Binding-site contacts:
Ligand atom C23 contacts residue MET190 of chain 1.B at 3.6 Å (hydrophobic).
Ligand atom F40 contacts residue LEU49 of chain 1.A at 3.5 Å.
Ligand atom C26 contacts residue GLN89 of chain 1.B at 3.8 Å.
Ligand atom C25 contacts residue THR90 of chain 1.B at 3.6 Å.
Ligand atom C29 contacts residue ILE91 of chain 1.B at 3.8 Å (hydrophobic).
Ligand atom C25 contacts residue ILE91 of chain 1.B at 3.7 Å (hydrophobic).
Ligand atom C37 contacts residue ALA53 of chain 1.A at 3.4 Å (hydrophobic).
Ligand atom F42 contacts residue LEU24 of chain 1.B at 3.4 Å.
Ligand atom F41 contacts residue PHE50 of chain 1.A at 3.7 Å.
Ligand atom C28 contacts residue ILE91 of chain 1.B at 3.4 Å (hydrophobic).
Ligand atom F42 contacts residue ARG23 of chain 1.B at 3.4 Å.
Ligand atom C27 contacts residue TYR61 of chain 1.B at 3.6 Å (hydrophobic).
Ligand atom F40 contacts residue LEU24 of chain 1.B at 3.4 Å.
Ligand atom O32 contacts residue MET190 of chain 1.B at 3.5 Å.
Ligand atom F41 contacts residue ARG23 of chain 1.B at 3.5 Å.
Ligand atom C36 contacts residue ASP27 of chain 1.B at 3.4 Å.
Ligand atom C24 contacts residue PHE113 of chain 1.B at 3.7 Å (hydrophobic).
Ligand atom C29 contacts residue TYR63 of chain 1.B at 3.7 Å (hydrophobic).
Ligand atom F42 contacts residue ASP27 of chain 1.B at 3.7 Å.
Ligand atom C28 contacts residue TYR61 of chain 1.B at 3.6 Å (hydrophobic).
Ligand atom F40 contacts residue PHE50 of chain 1.A at 3.6 Å.
Ligand atom C35 contacts residue ASP27 of chain 1.B at 3.3 Å.
Ligand atom C25 contacts residue GLN89 of chain 1.B at 3.5 Å.
Ligand atom C28 contacts residue TYR63 of chain 1.B at 3.6 Å (hydrophobic).
Ligand atom C23 contacts residue ILE91 of chain 1.B at 3.8 Å (hydrophobic).
Ligand atom C27 contacts residue ILE91 of chain 1.B at 3.2 Å (hydrophobic).
Ligand atom C4 contacts residue TYR61 of chain 1.B at 3.8 Å (hydrophobic).
Ligand atom F41 contacts residue MPD1 of chain 1.S at 3.6 Å.
Ligand atom C29 contacts residue ILE29 of chain 1.B at 3.8 Å (hydrophobic).
Ligand atom C37 contacts residue ASP27 of chain 1.B at 2.9 Å.
Ligand atom C46 contacts residue GLN52 of chain 1.A at 3.1 Å.
Ligand atom C26 contacts residue TYR61 of chain 1.B at 3.6 Å (hydrophobic).
Ligand atom C22 contacts residue ILE91 of chain 1.B at 3.5 Å (hydrophobic).
Ligand atom C26 contacts residue LEU62 of chain 1.B at 3.7 Å (hydrophobic).
Ligand atom C26 contacts residue ILE91 of chain 1.B at 3.5 Å (hydrophobic).
Ligand atom O32 contacts residue HIS83 of chain 1.A at 3.0 Å (h-bond).
Ligand atom C38 contacts residue ASP27 of chain 1.B at 3.8 Å.
Ligand atom C51 contacts residue LEU49 of chain 1.A at 3.6 Å (hydrophobic).
Ligand atom C28 contacts residue LEU62 of chain 1.B at 3.8 Å (hydrophobic).
Ligand atom C5 contacts residue TYR61 of chain 1.B at 3.8 Å (hydrophobic).

Sequence of chain 1.B:
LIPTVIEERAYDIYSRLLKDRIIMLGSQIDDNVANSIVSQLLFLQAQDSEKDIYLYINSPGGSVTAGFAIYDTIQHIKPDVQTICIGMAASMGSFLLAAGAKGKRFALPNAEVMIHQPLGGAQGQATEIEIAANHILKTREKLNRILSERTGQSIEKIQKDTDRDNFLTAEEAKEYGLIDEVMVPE

This small molecule binds to this protein.
Small molecule (SMILES): CC[C@@H](C)[C@H]1C(=O)N([C@@H](C)c2cccc3ccccc23)C[C@@H]2N(C(=O)NCCCC(F)(F)F)CCC(=O)N12

Sequence of chain 1.A:
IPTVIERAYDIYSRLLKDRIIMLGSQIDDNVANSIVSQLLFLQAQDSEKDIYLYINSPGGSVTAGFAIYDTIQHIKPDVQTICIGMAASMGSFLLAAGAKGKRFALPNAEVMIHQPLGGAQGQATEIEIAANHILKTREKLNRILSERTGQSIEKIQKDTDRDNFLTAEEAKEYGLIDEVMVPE